Binding-site contacts:
Ligand atom C1 contacts residue ARG186 of chain 1.D at 4.1 Å.
Ligand atom O5 contacts residue ARG186 of chain 1.D at 3.7 Å.
Ligand atom C4 contacts residue ASN191 of chain 1.D at 4.2 Å.
Ligand atom C1 contacts residue ASN191 of chain 1.D at 1.4 Å.
Ligand atom N2 contacts residue ASN191 of chain 1.D at 2.9 Å (h-bond).
Ligand atom O5 contacts residue ASN191 of chain 1.D at 2.3 Å (h-bond).
Ligand atom O6 contacts residue VAL168 of chain 1.D at 3.9 Å.
Ligand atom C7 contacts residue ASN191 of chain 1.D at 3.6 Å.
Ligand atom C1 contacts residue THR192 of chain 1.D at 4.4 Å.
Ligand atom C5 contacts residue ASN191 of chain 1.D at 3.7 Å.
Ligand atom C2 contacts residue ASN191 of chain 1.D at 2.5 Å.
Ligand atom O7 contacts residue ASN191 of chain 1.D at 4.5 Å.
Ligand atom C8 contacts residue ILE188 of chain 1.D at 4.3 Å (hydrophobic).
Ligand atom C8 contacts residue ASN191 of chain 1.D at 3.8 Å.
Ligand atom C6 contacts residue VAL168 of chain 1.D at 4.3 Å (hydrophobic).
Ligand atom C3 contacts residue ASN191 of chain 1.D at 3.8 Å.
Ligand atom C6 contacts residue ILE188 of chain 1.D at 4.2 Å (hydrophobic).

The small molecule below binds the protein below.
Small molecule (SMILES): CC(=O)N[C@H]1[C@H](O[C@H]2[C@H](O)[C@@H](NC(C)=O)CO[C@@H]2CO)O[C@H](CO)[C@@H](O)[C@@H]1O

Sequence of chain 1.D:
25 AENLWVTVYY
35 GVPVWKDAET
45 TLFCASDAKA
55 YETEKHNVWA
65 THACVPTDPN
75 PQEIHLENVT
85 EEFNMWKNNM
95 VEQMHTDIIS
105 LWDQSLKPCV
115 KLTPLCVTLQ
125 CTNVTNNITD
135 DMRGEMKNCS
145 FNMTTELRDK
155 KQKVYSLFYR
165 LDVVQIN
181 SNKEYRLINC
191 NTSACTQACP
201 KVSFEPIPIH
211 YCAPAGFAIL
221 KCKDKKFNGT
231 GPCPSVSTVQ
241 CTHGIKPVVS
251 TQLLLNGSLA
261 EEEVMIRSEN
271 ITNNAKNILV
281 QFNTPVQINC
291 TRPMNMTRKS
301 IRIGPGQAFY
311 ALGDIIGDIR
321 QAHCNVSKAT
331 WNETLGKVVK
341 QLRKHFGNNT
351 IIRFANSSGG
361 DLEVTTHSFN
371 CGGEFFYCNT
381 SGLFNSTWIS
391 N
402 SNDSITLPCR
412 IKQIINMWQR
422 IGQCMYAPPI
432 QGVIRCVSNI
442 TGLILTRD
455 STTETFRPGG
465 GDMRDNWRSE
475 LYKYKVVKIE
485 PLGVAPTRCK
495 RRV